Binding-site contacts:
Ligand atom C3 contacts residue ASN294 of chain 1.C at 3.8 Å.
Ligand atom O5 contacts residue SER41 of chain 1.C at 3.6 Å.
Ligand atom C1 contacts residue ASN294 of chain 1.C at 1.4 Å.
Ligand atom C8 contacts residue ILE295 of chain 1.C at 4.3 Å (hydrophobic).
Ligand atom O6 contacts residue GLY310 of chain 1.C at 2.8 Å (h-bond).
Ligand atom C6 contacts residue SER41 of chain 1.C at 4.2 Å.
Ligand atom C7 contacts residue ASN294 of chain 1.C at 3.5 Å.
Ligand atom C2 contacts residue ASN294 of chain 1.C at 2.4 Å.
Ligand atom C4 contacts residue ASN294 of chain 1.C at 4.2 Å.
Ligand atom C1 contacts residue GLY310 of chain 1.C at 3.9 Å.
Ligand atom O5 contacts residue ASN294 of chain 1.C at 2.3 Å (h-bond).
Ligand atom C5 contacts residue ASN294 of chain 1.C at 3.7 Å.
Ligand atom C5 contacts residue SER41 of chain 1.C at 3.7 Å.
Ligand atom O7 contacts residue ASN294 of chain 1.C at 3.6 Å.
Ligand atom C5 contacts residue GLY310 of chain 1.C at 4.2 Å.
Ligand atom C6 contacts residue GLY310 of chain 1.C at 3.6 Å.
Ligand atom C1 contacts residue SER41 of chain 1.C at 3.9 Å.
Ligand atom O5 contacts residue GLY310 of chain 1.C at 3.2 Å.
Ligand atom C8 contacts residue ASN294 of chain 1.C at 3.5 Å.
Ligand atom N2 contacts residue ASN294 of chain 1.C at 2.9 Å (h-bond).
Ligand atom O6 contacts residue SER41 of chain 1.C at 3.2 Å (h-bond).

Sequence of chain 1.C:
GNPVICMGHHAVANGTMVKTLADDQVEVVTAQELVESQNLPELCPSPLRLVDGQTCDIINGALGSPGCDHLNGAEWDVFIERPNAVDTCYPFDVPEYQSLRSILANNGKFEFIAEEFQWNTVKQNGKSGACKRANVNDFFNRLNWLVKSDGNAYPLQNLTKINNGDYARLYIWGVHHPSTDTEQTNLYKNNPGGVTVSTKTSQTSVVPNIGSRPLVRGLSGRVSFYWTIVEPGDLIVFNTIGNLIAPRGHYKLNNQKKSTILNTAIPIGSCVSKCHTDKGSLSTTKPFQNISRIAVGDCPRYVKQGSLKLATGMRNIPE

The protein below binds the small molecule below.
Small molecule (SMILES): CC(=O)N[C@@H]1[C@@H](O)[C@H](O)[C@@H](CO)O[C@H]1O